Binding-site contacts:
Ligand atom C3 contacts residue PHE117 of chain 1.A at 4.0 Å (hydrophobic).
Ligand atom C7 contacts residue SER116 of chain 1.A at 3.9 Å.
Ligand atom C11 contacts residue HIS354 of chain 1.A at 4.0 Å.
Ligand atom C6 contacts residue TYR193 of chain 1.A at 3.5 Å (hydrophobic).
Ligand atom C11 contacts residue PHE219 of chain 1.A at 4.2 Å (hydrophobic).
Ligand atom C12 contacts residue PHE117 of chain 1.A at 3.9 Å (hydrophobic).
Ligand atom C11 contacts residue PHE117 of chain 1.A at 4.0 Å (hydrophobic).
Ligand atom C13 contacts residue TYR360 of chain 1.A at 3.9 Å (hydrophobic).
Ligand atom C1 contacts residue POP1 of chain 1.H at 3.5 Å.
Ligand atom C7 contacts residue THR218 of chain 1.A at 3.7 Å.
Ligand atom C2 contacts residue PHE117 of chain 1.A at 3.7 Å (hydrophobic).
Ligand atom C10 contacts residue LEU93 of chain 1.A at 3.8 Å (hydrophobic).
Ligand atom C13 contacts residue ASN261 of chain 1.A at 3.8 Å.
Ligand atom C12 contacts residue TYR360 of chain 1.A at 3.4 Å (hydrophobic).
Ligand atom C10 contacts residue TRP346 of chain 1.A at 4.2 Å (hydrophobic).
Ligand atom C1 contacts residue PHE219 of chain 1.A at 3.8 Å (hydrophobic).
Ligand atom C8 contacts residue PHE117 of chain 1.A at 4.2 Å (hydrophobic).
Ligand atom C3 contacts residue TYR193 of chain 1.A at 4.1 Å (hydrophobic).
Ligand atom C5 contacts residue PHE117 of chain 1.A at 3.5 Å (hydrophobic).
Ligand atom C13 contacts residue PHE117 of chain 1.A at 3.8 Å (hydrophobic).
Ligand atom C3 contacts residue POP1 of chain 1.H at 3.4 Å.
Ligand atom C7 contacts residue TYR193 of chain 1.A at 3.3 Å (hydrophobic).
Ligand atom C8 contacts residue PHE219 of chain 1.A at 3.4 Å (hydrophobic).
Ligand atom C4 contacts residue SER116 of chain 1.A at 3.5 Å.
Ligand atom C13 contacts residue PHE219 of chain 1.A at 3.9 Å (hydrophobic).
Ligand atom C13 contacts residue POP1 of chain 1.H at 3.7 Å.
Ligand atom C4 contacts residue TRP224 of chain 1.A at 3.4 Å (hydrophobic).
Ligand atom C6 contacts residue THR218 of chain 1.A at 3.4 Å.
Ligand atom C6 contacts residue POP1 of chain 1.H at 4.0 Å.
Ligand atom C10 contacts residue PHE219 of chain 1.A at 3.6 Å (hydrophobic).
Ligand atom C11 contacts residue LEU93 of chain 1.A at 3.9 Å (hydrophobic).
Ligand atom C2 contacts residue SER116 of chain 1.A at 4.0 Å.
Ligand atom C12 contacts residue ASN261 of chain 1.A at 3.6 Å.
Ligand atom C12 contacts residue PHE353 of chain 1.A at 4.0 Å (hydrophobic).
Ligand atom C12 contacts residue HIS354 of chain 1.A at 3.9 Å.
Ligand atom C5 contacts residue SER116 of chain 1.A at 3.0 Å.
Ligand atom C3 contacts residue ASP120 of chain 1.A at 3.5 Å.
Ligand atom C11 contacts residue PHE353 of chain 1.A at 3.9 Å (hydrophobic).
Ligand atom C9 contacts residue PHE219 of chain 1.A at 3.2 Å (hydrophobic).
Ligand atom C5 contacts residue TRP224 of chain 1.A at 3.6 Å (hydrophobic).

Sequence of chain 1.A:
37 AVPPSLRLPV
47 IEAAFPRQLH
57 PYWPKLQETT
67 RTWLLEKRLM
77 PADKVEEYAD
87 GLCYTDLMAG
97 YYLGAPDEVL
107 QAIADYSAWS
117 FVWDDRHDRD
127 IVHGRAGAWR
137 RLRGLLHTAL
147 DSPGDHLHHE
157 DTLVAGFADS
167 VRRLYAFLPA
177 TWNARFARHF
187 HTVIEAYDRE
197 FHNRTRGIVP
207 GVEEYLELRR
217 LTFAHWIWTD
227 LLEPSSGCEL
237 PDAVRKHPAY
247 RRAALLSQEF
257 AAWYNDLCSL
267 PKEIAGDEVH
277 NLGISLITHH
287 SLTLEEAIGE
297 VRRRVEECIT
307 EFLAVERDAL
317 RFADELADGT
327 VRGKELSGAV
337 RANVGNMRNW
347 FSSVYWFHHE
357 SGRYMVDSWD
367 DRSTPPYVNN

A protein and the small-molecule ligand that binds it are described below.
Small molecule (SMILES): CC[N+](CC)(CC)Cc1ccccc1